The protein below binds the small molecule below.
Small molecule (SMILES): CCOP(=O)(O)OC[C@H](O)CO

Binding-site contacts:
Ligand atom O5 contacts residue MET39 of chain 1.RA at 3.7 Å.
Ligand atom C1 contacts residue VAL43 of chain 1.CA at 3.7 Å (hydrophobic).
Ligand atom C2 contacts residue VAL35 of chain 1.QA at 4.5 Å (hydrophobic).
Ligand atom C3 contacts residue MET39 of chain 1.RA at 3.8 Å (hydrophobic).
Ligand atom O3 contacts residue MET38 of chain 1.RA at 2.9 Å (h-bond).
Ligand atom O3 contacts residue VAL32 of chain 1.QA at 3.3 Å.
Ligand atom O1 contacts residue LYS44 of chain 1.CA at 3.4 Å.
Ligand atom O4 contacts residue MET38 of chain 1.RA at 3.9 Å.
Ligand atom C3 contacts residue MET38 of chain 1.RA at 3.5 Å (hydrophobic).
Ligand atom O5 contacts residue LYS44 of chain 1.CA at 3.3 Å.
Ligand atom P1 contacts residue LYS44 of chain 1.CA at 4.0 Å.
Ligand atom C2 contacts residue VAL32 of chain 1.QA at 4.0 Å (hydrophobic).
Ligand atom P1 contacts residue MET38 of chain 1.RA at 3.8 Å.
Ligand atom O2 contacts residue MET39 of chain 1.RA at 3.9 Å.
Ligand atom C4 contacts residue MET39 of chain 1.RA at 3.9 Å (hydrophobic).
Ligand atom O4 contacts residue LYS44 of chain 1.CA at 4.1 Å.
Ligand atom O1 contacts residue VAL43 of chain 1.CA at 3.0 Å (h-bond).
Ligand atom C2 contacts residue LYS44 of chain 1.CA at 4.3 Å.
Ligand atom P1 contacts residue VAL43 of chain 1.CA at 4.5 Å.
Ligand atom C1 contacts residue VAL35 of chain 1.QA at 3.9 Å (hydrophobic).
Ligand atom C2 contacts residue VAL43 of chain 1.CA at 3.4 Å (hydrophobic).
Ligand atom O2 contacts residue MET38 of chain 1.RA at 3.5 Å (h-bond).
Ligand atom O2 contacts residue LYS44 of chain 1.CA at 3.4 Å.
Ligand atom C1 contacts residue VAL32 of chain 1.QA at 4.3 Å (hydrophobic).
Ligand atom O3 contacts residue MET39 of chain 1.RA at 4.5 Å.

Sequence of chain 1.RA:
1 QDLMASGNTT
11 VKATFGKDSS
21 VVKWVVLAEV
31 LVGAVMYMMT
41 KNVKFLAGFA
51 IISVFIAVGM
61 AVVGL

Sequence of chain 1.CA:
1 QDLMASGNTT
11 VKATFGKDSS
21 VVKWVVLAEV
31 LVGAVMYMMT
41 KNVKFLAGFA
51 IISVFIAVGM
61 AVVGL

Sequence of chain 1.QA:
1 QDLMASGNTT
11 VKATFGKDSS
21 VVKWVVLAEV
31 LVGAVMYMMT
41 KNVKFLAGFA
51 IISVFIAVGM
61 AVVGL